A protein and the small-molecule ligand that binds it are described below.
Small molecule (SMILES): CC(=O)N[C@H]1[C@H](O[C@H]2[C@H](O)[C@@H](NC(C)=O)CO[C@@H]2CO)O[C@H](CO)[C@@H](O[C@@H]2O[C@H](CO)[C@@H](O)[C@H](O)[C@@H]2O)[C@@H]1O

Binding-site contacts:
Ligand atom O3 contacts residue ASN30 of chain 1.G at 4.4 Å.
Ligand atom O7 contacts residue THR310 of chain 1.G at 4.1 Å.
Ligand atom C1 contacts residue THR310 of chain 1.G at 4.1 Å.
Ligand atom C5 contacts residue ASN30 of chain 1.G at 3.6 Å.
Ligand atom C3 contacts residue ASN30 of chain 1.G at 3.8 Å.
Ligand atom O5 contacts residue THR310 of chain 1.G at 4.4 Å.
Ligand atom N2 contacts residue ASN30 of chain 1.G at 3.1 Å (h-bond).
Ligand atom C8 contacts residue THR32 of chain 1.G at 3.3 Å.
Ligand atom C1 contacts residue ASN30 of chain 1.G at 1.4 Å.
Ligand atom C7 contacts residue ASN30 of chain 1.G at 3.7 Å.
Ligand atom O7 contacts residue ASN30 of chain 1.G at 3.0 Å (h-bond).
Ligand atom O5 contacts residue ASN30 of chain 1.G at 2.4 Å (h-bond).
Ligand atom C4 contacts residue ASN30 of chain 1.G at 4.3 Å.
Ligand atom C2 contacts residue ASN30 of chain 1.G at 2.4 Å.
Ligand atom O7 contacts residue ALA31 of chain 1.G at 3.5 Å (h-bond).

Sequence of chain 1.G:
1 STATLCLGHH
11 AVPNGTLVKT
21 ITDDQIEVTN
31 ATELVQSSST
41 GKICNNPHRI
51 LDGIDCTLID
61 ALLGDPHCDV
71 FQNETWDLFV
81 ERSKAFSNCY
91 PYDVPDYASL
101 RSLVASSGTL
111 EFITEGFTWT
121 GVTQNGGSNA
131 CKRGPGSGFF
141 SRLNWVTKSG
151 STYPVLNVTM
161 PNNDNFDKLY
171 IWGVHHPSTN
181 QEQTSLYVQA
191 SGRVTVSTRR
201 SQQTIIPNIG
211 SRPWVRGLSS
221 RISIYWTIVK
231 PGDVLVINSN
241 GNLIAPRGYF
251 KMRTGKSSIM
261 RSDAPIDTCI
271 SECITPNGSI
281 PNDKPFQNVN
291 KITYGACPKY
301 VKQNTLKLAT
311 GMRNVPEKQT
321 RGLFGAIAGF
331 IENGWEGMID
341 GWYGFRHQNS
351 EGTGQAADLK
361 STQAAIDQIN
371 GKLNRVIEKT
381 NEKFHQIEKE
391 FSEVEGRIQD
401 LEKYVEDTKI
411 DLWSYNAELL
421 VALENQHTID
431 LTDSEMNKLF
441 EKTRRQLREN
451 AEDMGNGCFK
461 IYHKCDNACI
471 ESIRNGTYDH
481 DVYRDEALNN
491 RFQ